Sequence of chain 1.A:
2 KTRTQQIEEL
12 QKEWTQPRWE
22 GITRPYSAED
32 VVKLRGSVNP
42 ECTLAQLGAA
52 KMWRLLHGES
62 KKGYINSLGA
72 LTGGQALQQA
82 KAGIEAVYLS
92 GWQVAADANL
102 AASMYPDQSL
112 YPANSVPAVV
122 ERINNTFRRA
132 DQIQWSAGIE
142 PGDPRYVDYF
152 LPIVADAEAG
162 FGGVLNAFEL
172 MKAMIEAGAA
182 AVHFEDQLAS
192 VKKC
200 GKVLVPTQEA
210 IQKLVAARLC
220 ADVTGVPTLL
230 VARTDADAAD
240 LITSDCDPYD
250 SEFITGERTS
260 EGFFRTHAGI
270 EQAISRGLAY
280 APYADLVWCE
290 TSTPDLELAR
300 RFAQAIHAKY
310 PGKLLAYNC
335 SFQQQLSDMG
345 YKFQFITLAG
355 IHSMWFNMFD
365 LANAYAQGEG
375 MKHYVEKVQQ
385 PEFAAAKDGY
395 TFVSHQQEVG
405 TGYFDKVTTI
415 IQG

A protein and the small-molecule ligand that binds it are described below.
Small molecule (SMILES): CC(=O)C(=O)O

Binding-site contacts:
Ligand atom O3 contacts residue ASP157 of chain 1.A at 3.2 Å (salt-bridge).
Ligand atom O contacts residue ASP157 of chain 1.A at 2.5 Å (salt-bridge).
Ligand atom CA contacts residue ARG232 of chain 1.A at 3.5 Å.
Ligand atom C contacts residue TYR89 of chain 1.A at 3.7 Å (hydrophobic).
Ligand atom CA contacts residue ASP157 of chain 1.A at 4.0 Å.
Ligand atom OXT contacts residue GLY92 of chain 1.A at 4.2 Å.
Ligand atom CB contacts residue TYR89 of chain 1.A at 4.4 Å (hydrophobic).
Ligand atom O contacts residue GLY92 of chain 1.A at 3.2 Å (h-bond).
Ligand atom O contacts residue ASP108 of chain 1.A at 4.4 Å.
Ligand atom OXT contacts residue TRP93 of chain 1.A at 3.6 Å.
Ligand atom C contacts residue THR351 of chain 1.A at 4.4 Å.
Ligand atom CB contacts residue THR351 of chain 1.A at 3.3 Å.
Ligand atom C contacts residue MG1 of chain 1.J at 2.9 Å.
Ligand atom OXT contacts residue THR351 of chain 1.A at 3.5 Å.
Ligand atom C contacts residue SER91 of chain 1.A at 3.5 Å.
Ligand atom O contacts residue TRP93 of chain 1.A at 3.1 Å (h-bond).
Ligand atom CB contacts residue ARG232 of chain 1.A at 3.8 Å.
Ligand atom O contacts residue TYR89 of chain 1.A at 4.2 Å.
Ligand atom CB contacts residue MG1 of chain 1.J at 4.5 Å.
Ligand atom O contacts residue MG1 of chain 1.J at 2.0 Å.
Ligand atom O3 contacts residue GLU186 of chain 1.A at 4.5 Å.
Ligand atom O3 contacts residue ARG232 of chain 1.A at 2.8 Å (salt-bridge).
Ligand atom C contacts residue GLY92 of chain 1.A at 4.0 Å.
Ligand atom OXT contacts residue MG1 of chain 1.J at 4.1 Å.
Ligand atom CB contacts residue TRP287 of chain 1.A at 4.5 Å (hydrophobic).
Ligand atom CA contacts residue MG1 of chain 1.J at 3.1 Å.
Ligand atom CA contacts residue THR351 of chain 1.A at 4.1 Å.
Ligand atom OXT contacts residue LEU352 of chain 1.A at 3.9 Å.
Ligand atom O3 contacts residue TYR89 of chain 1.A at 3.6 Å (h-bond).
Ligand atom C contacts residue ASP157 of chain 1.A at 3.5 Å.
Ligand atom O3 contacts residue TRP287 of chain 1.A at 4.0 Å.
Ligand atom OXT contacts residue ASP157 of chain 1.A at 4.5 Å.
Ligand atom O3 contacts residue MG1 of chain 1.J at 2.3 Å.
Ligand atom O3 contacts residue HIS184 of chain 1.A at 3.4 Å.
Ligand atom CA contacts residue TYR89 of chain 1.A at 3.6 Å (hydrophobic).
Ligand atom O contacts residue SER91 of chain 1.A at 3.7 Å.
Ligand atom OXT contacts residue SER91 of chain 1.A at 2.7 Å (h-bond).
Ligand atom CA contacts residue TRP287 of chain 1.A at 4.3 Å (hydrophobic).
Ligand atom OXT contacts residue TYR89 of chain 1.A at 4.0 Å.
Ligand atom C contacts residue TRP93 of chain 1.A at 3.9 Å (hydrophobic).